Sequence of chain 1.A:
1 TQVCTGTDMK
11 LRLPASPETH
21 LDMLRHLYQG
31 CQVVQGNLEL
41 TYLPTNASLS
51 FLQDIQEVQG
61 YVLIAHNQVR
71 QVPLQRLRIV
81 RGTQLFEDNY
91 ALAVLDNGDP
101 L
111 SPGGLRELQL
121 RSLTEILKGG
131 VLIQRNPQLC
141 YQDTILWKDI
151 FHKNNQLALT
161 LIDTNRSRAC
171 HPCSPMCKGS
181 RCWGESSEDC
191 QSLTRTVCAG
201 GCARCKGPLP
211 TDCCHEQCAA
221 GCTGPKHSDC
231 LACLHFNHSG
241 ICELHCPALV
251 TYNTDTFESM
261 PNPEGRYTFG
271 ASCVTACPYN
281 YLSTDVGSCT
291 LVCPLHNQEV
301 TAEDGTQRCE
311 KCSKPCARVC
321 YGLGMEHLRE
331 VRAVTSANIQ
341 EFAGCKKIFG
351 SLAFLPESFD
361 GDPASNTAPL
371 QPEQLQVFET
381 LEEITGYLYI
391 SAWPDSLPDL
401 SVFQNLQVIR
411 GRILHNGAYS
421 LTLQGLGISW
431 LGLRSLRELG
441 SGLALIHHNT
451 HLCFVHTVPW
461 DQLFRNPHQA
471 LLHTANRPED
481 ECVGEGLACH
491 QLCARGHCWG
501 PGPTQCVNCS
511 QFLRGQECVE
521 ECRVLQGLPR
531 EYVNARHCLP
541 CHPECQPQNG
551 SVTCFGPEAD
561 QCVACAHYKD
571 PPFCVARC

Binding-site contacts:
Ligand atom C2 contacts residue ASN237 of chain 1.A at 2.5 Å.
Ligand atom N2 contacts residue ASN237 of chain 1.A at 2.9 Å (h-bond).
Ligand atom C5 contacts residue GLN32 of chain 1.A at 4.3 Å.
Ligand atom O5 contacts residue GLY240 of chain 1.A at 3.9 Å.
Ligand atom C1 contacts residue ASN237 of chain 1.A at 1.4 Å.
Ligand atom C6 contacts residue GLN32 of chain 1.A at 3.3 Å.
Ligand atom C6 contacts residue GLN56 of chain 1.A at 4.3 Å.
Ligand atom C8 contacts residue CYS230 of chain 1.A at 4.1 Å (hydrophobic).
Ligand atom O5 contacts residue ASN237 of chain 1.A at 2.4 Å (h-bond).
Ligand atom C5 contacts residue GLY240 of chain 1.A at 3.9 Å.
Ligand atom C8 contacts residue CYS233 of chain 1.A at 4.0 Å (hydrophobic).
Ligand atom O7 contacts residue ASN237 of chain 1.A at 3.9 Å.
Ligand atom C8 contacts residue LEU231 of chain 1.A at 4.0 Å (hydrophobic).
Ligand atom C7 contacts residue ASN237 of chain 1.A at 3.6 Å.
Ligand atom C4 contacts residue ASN237 of chain 1.A at 4.2 Å.
Ligand atom C3 contacts residue ASN237 of chain 1.A at 3.8 Å.
Ligand atom C5 contacts residue ASN237 of chain 1.A at 3.7 Å.
Ligand atom C1 contacts residue GLY240 of chain 1.A at 4.0 Å.
Ligand atom C6 contacts residue GLY240 of chain 1.A at 4.2 Å.
Ligand atom O6 contacts residue GLN56 of chain 1.A at 3.6 Å (h-bond).
Ligand atom O6 contacts residue GLN32 of chain 1.A at 3.8 Å.
Ligand atom O7 contacts residue GLY240 of chain 1.A at 4.0 Å.
Ligand atom C8 contacts residue ALA232 of chain 1.A at 3.7 Å (hydrophobic).
Ligand atom C6 contacts residue SER239 of chain 1.A at 4.4 Å.

The protein below binds the small molecule below.
Small molecule (SMILES): CC(=O)N[C@H]1[C@H](O[C@H]2[C@H](O)[C@@H](NC(C)=O)CO[C@@H]2CO)O[C@H](CO)[C@@H](O)[C@@H]1O